Sequence of chain 1.B:
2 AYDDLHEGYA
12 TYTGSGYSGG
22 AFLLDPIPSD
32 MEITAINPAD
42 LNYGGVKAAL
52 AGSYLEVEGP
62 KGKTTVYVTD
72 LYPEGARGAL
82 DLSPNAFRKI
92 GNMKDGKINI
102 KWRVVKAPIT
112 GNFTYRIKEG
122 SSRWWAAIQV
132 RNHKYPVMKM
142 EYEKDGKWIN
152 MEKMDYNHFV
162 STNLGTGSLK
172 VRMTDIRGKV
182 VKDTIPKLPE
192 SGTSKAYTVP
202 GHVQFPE

Binding-site contacts:
Ligand atom O6 contacts residue THR163 of chain 1.B at 3.7 Å.
Ligand atom C5 contacts residue TRP125 of chain 1.A at 3.6 Å (hydrophobic).
Ligand atom O5 contacts residue TYR157 of chain 1.B at 3.8 Å.
Ligand atom C2 contacts residue LYS119 of chain 1.B at 3.7 Å.
Ligand atom O3 contacts residue LYS119 of chain 1.A at 2.7 Å (salt-bridge).
Ligand atom C5 contacts residue TYR157 of chain 1.B at 3.9 Å (hydrophobic).
Ligand atom O6 contacts residue LYS119 of chain 1.A at 2.8 Å (salt-bridge).
Ligand atom O3 contacts residue LYS119 of chain 1.B at 2.9 Å (salt-bridge).
Ligand atom C3 contacts residue LYS119 of chain 1.B at 3.8 Å.
Ligand atom C4 contacts residue TRP126 of chain 1.A at 3.9 Å (hydrophobic).
Ligand atom C6 contacts residue TYR157 of chain 1.B at 3.7 Å (hydrophobic).
Ligand atom C6 contacts residue LYS119 of chain 1.A at 3.3 Å.
Ligand atom O4 contacts residue TYR157 of chain 1.A at 3.7 Å.
Ligand atom O6 contacts residue TYR157 of chain 1.B at 3.8 Å.
Ligand atom O3 contacts residue TRP125 of chain 1.A at 3.5 Å.
Ligand atom C6 contacts residue TRP126 of chain 1.B at 3.7 Å (hydrophobic).
Ligand atom O3 contacts residue TRP126 of chain 1.A at 3.7 Å.
Ligand atom O6 contacts residue TRP125 of chain 1.B at 3.7 Å.
Ligand atom O6 contacts residue TRP126 of chain 1.A at 3.9 Å.
Ligand atom C5 contacts residue LYS119 of chain 1.A at 3.7 Å.
Ligand atom O5 contacts residue LYS119 of chain 1.A at 3.0 Å (salt-bridge).
Ligand atom O4 contacts residue TRP126 of chain 1.B at 3.3 Å.
Ligand atom O6 contacts residue GLU120 of chain 1.A at 2.8 Å (salt-bridge).
Ligand atom C4 contacts residue TRP126 of chain 1.B at 3.8 Å (hydrophobic).
Ligand atom O4 contacts residue TRP125 of chain 1.A at 3.7 Å.
Ligand atom C6 contacts residue TRP125 of chain 1.A at 3.6 Å (hydrophobic).
Ligand atom C6 contacts residue TYR157 of chain 1.A at 3.5 Å (hydrophobic).
Ligand atom C3 contacts residue LYS119 of chain 1.A at 3.5 Å.
Ligand atom O4 contacts residue TRP125 of chain 1.B at 3.4 Å.
Ligand atom O4 contacts residue LYS119 of chain 1.A at 3.8 Å.
Ligand atom C5 contacts residue TRP126 of chain 1.B at 3.7 Å (hydrophobic).
Ligand atom O2 contacts residue GLY121 of chain 1.A at 3.6 Å.
Ligand atom C5 contacts residue TRP126 of chain 1.A at 3.4 Å (hydrophobic).
Ligand atom C6 contacts residue TRP126 of chain 1.A at 3.3 Å (hydrophobic).
Ligand atom C5 contacts residue TRP125 of chain 1.B at 3.7 Å (hydrophobic).
Ligand atom O2 contacts residue LYS119 of chain 1.B at 3.0 Å (salt-bridge).
Ligand atom O4 contacts residue TRP126 of chain 1.A at 3.3 Å.
Ligand atom C6 contacts residue GLU120 of chain 1.A at 3.7 Å.
Ligand atom C5 contacts residue TYR157 of chain 1.A at 3.6 Å (hydrophobic).
Ligand atom O2 contacts residue LEU24 of chain 1.A at 3.8 Å.

Sequence of chain 1.A:
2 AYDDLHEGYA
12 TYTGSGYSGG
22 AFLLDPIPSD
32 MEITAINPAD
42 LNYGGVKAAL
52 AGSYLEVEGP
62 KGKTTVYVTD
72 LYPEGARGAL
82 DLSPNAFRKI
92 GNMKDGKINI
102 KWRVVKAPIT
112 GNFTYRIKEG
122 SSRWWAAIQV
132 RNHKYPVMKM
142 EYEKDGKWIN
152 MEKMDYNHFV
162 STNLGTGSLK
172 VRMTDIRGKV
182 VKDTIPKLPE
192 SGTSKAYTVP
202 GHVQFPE

The small molecule below binds the protein below.
Small molecule (SMILES): OC[C@H]1O[C@@H](O[C@H]2[C@H](O)[C@@H](O)[C@H](O[C@H]3[C@H](O)[C@@H](O)[C@H](O[C@H]4[C@H](O)[C@@H](O)[C@H](O[C@H]5[C@H](O)[C@@H](O)[C@H](O[C@H]6[C@H](O)[C@@H](O)[C@H](O)O[C@@H]6CO)O[C@@H]5CO)O[C@@H]4CO)O[C@@H]3CO)O[C@@H]2CO)[C@H](O)[C@@H](O)[C@@H]1O